Binding-site contacts:
Ligand atom C3 contacts residue NAG1 of chain 6.N at 3.3 Å.
Ligand atom C4 contacts residue ASN75 of chain 6.A at 4.0 Å.
Ligand atom O6 contacts residue GLU46 of chain 6.B at 3.8 Å.
Ligand atom C7 contacts residue ASN75 of chain 6.A at 2.8 Å.
Ligand atom C1 contacts residue ASN75 of chain 6.A at 1.3 Å.
Ligand atom O6 contacts residue NAG1 of chain 6.N at 4.1 Å.
Ligand atom O4 contacts residue NAG1 of chain 6.N at 1.6 Å.
Ligand atom O5 contacts residue THR48 of chain 6.B at 4.0 Å.
Ligand atom C8 contacts residue ASN75 of chain 6.A at 3.0 Å.
Ligand atom C2 contacts residue NAG1 of chain 6.N at 4.1 Å.
Ligand atom O6 contacts residue THR48 of chain 6.B at 4.0 Å.
Ligand atom C4 contacts residue NAG1 of chain 6.N at 2.9 Å.
Ligand atom O6 contacts residue ASN75 of chain 6.A at 3.8 Å.
Ligand atom C6 contacts residue ASN75 of chain 6.A at 3.8 Å.
Ligand atom C6 contacts residue CYS45 of chain 6.B at 4.4 Å (hydrophobic).
Ligand atom C5 contacts residue NAG1 of chain 6.N at 3.7 Å.
Ligand atom N2 contacts residue ASN75 of chain 6.A at 3.0 Å (h-bond).
Ligand atom C7 contacts residue MET126 of chain 6.A at 3.8 Å (hydrophobic).
Ligand atom O5 contacts residue ASN75 of chain 6.A at 2.1 Å (h-bond).
Ligand atom C5 contacts residue ASN75 of chain 6.A at 3.2 Å.
Ligand atom C8 contacts residue MET126 of chain 6.A at 3.7 Å (hydrophobic).
Ligand atom O3 contacts residue NAG1 of chain 6.N at 2.4 Å (h-bond).
Ligand atom C3 contacts residue ASN75 of chain 6.A at 3.5 Å.
Ligand atom O6 contacts residue CYS45 of chain 6.B at 3.4 Å (h-bond).
Ligand atom C2 contacts residue ASN75 of chain 6.A at 2.6 Å.
Ligand atom C8 contacts residue PHE98 of chain 6.A at 3.6 Å (hydrophobic).
Ligand atom C6 contacts residue THR48 of chain 6.B at 4.4 Å.
Ligand atom O7 contacts residue ASN75 of chain 6.A at 3.2 Å (h-bond).
Ligand atom O7 contacts residue MET126 of chain 6.A at 3.1 Å.
Ligand atom C6 contacts residue NAG1 of chain 6.N at 3.4 Å.

Sequence of chain 6.B:
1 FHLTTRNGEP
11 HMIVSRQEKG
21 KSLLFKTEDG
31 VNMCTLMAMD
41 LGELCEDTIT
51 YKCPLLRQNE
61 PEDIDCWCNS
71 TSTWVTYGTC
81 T

This small molecule binds to this protein.
Small molecule (SMILES): CC(=O)N[C@@H]1[C@@H](O)[C@H](O)[C@@H](CO)O[C@H]1O

Sequence of chain 6.A:
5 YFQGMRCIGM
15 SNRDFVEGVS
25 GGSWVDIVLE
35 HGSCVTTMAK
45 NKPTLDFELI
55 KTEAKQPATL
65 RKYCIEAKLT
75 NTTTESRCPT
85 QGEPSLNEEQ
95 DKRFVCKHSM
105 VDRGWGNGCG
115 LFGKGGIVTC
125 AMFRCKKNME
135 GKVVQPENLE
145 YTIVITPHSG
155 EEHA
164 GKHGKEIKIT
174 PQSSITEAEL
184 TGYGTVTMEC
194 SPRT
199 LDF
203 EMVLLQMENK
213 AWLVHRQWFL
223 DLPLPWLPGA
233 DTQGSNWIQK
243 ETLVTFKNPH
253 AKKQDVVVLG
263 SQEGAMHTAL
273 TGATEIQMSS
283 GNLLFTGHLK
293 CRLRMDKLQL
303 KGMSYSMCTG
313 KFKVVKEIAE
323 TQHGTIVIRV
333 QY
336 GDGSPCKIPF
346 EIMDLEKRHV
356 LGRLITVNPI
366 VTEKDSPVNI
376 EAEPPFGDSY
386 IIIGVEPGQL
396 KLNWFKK